Sequence of chain 15.P:
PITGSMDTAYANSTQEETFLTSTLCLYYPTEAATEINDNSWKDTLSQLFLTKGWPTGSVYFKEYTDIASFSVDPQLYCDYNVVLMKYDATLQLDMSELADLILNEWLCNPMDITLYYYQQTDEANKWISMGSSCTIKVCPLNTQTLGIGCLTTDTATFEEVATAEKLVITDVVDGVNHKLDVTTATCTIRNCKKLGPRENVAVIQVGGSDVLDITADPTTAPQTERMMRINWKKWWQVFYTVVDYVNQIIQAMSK

A protein and the small-molecule ligand that binds it are described below.
Small molecule (SMILES): CC(=O)N[C@H]1[C@H](O[C@H]2[C@H](O)[C@@H](NC(C)=O)CO[C@@H]2CO)O[C@H](CO)[C@@H](O)[C@@H]1O

Binding-site contacts:
Ligand atom C8 contacts residue ALA18 of chain 15.P at 4.0 Å (hydrophobic).
Ligand atom C5 contacts residue ASN19 of chain 15.P at 3.6 Å.
Ligand atom C7 contacts residue ALA18 of chain 15.P at 4.4 Å (hydrophobic).
Ligand atom C3 contacts residue ASN19 of chain 15.P at 4.4 Å.
Ligand atom N2 contacts residue ASN19 of chain 15.P at 4.0 Å.
Ligand atom O5 contacts residue ASN19 of chain 15.P at 2.9 Å (h-bond).
Ligand atom C2 contacts residue ASN19 of chain 15.P at 3.6 Å.
Ligand atom C8 contacts residue TYR17 of chain 15.P at 3.4 Å (hydrophobic).
Ligand atom O7 contacts residue ALA18 of chain 15.P at 4.3 Å.
Ligand atom C1 contacts residue ASN19 of chain 15.P at 2.3 Å.
Ligand atom C7 contacts residue TYR17 of chain 15.P at 4.3 Å (hydrophobic).